Sequence of chain 2.A:
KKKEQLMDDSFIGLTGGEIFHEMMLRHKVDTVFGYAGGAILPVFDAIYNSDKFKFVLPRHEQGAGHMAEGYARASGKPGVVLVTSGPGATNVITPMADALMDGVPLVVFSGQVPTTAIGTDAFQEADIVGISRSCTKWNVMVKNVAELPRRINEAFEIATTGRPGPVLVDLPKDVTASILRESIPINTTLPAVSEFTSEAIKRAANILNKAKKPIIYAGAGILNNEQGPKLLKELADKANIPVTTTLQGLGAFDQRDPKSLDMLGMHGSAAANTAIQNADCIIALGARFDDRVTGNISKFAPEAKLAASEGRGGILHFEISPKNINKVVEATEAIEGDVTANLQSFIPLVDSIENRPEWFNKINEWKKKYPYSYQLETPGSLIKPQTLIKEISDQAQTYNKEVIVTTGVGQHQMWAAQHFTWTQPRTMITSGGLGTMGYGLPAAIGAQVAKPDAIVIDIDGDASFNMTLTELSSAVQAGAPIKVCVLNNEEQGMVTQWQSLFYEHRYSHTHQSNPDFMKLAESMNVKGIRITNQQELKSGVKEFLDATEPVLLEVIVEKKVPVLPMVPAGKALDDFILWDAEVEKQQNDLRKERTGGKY

A small-molecule ligand and the protein it binds are described below.
Small molecule (SMILES): C/C(NCc1cnc(C)nc1N)=C(/S)CCO[P](=O)([O-])O[P](=O)([O-])O

Sequence of chain 3.A:
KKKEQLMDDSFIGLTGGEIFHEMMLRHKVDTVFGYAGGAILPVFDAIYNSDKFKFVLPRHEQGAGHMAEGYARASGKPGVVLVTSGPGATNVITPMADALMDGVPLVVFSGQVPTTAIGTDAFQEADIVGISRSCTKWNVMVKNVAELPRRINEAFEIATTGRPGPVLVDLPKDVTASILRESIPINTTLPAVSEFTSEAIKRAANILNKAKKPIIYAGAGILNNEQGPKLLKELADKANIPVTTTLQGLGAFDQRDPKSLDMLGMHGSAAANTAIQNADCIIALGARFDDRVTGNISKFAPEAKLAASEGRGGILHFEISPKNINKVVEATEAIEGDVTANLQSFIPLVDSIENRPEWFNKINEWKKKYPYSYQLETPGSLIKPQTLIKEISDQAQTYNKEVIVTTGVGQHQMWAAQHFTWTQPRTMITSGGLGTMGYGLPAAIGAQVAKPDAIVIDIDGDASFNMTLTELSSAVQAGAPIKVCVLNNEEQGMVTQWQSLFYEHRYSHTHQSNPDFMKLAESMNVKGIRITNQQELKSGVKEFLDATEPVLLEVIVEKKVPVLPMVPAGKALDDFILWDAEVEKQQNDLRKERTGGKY

Binding-site contacts:
Ligand atom O7 contacts residue GLN575 of chain 2.A at 3.4 Å.
Ligand atom PB contacts residue MG1 of chain 2.C at 3.4 Å.
Ligand atom C4 contacts residue VAL578 of chain 2.A at 3.5 Å (hydrophobic).
Ligand atom O1A contacts residue ASP545 of chain 2.A at 2.8 Å (salt-bridge).
Ligand atom C6' contacts residue GLU134 of chain 3.A at 3.3 Å.
Ligand atom O2A contacts residue SER547 of chain 2.A at 2.7 Å (h-bond).
Ligand atom O3B contacts residue ASN572 of chain 2.A at 3.1 Å (h-bond).
Ligand atom N4' contacts residue GLY518 of chain 2.A at 2.9 Å (h-bond).
Ligand atom N1' contacts residue GLU134 of chain 3.A at 2.6 Å (salt-bridge).
Ligand atom O3A contacts residue HIS495 of chain 2.A at 3.1 Å (h-bond).
Ligand atom C7 contacts residue VAL492 of chain 2.A at 3.2 Å (hydrophobic).
Ligand atom CM4 contacts residue ALA109 of chain 3.A at 3.3 Å (hydrophobic).
Ligand atom O2B contacts residue GLN494 of chain 2.A at 3.3 Å (h-bond).
Ligand atom O1A contacts residue MG1 of chain 2.C at 2.1 Å.
Ligand atom O1B contacts residue GLY493 of chain 2.A at 3.5 Å.
Ligand atom O1A contacts residue GLU574 of chain 2.A at 3.1 Å (salt-bridge).
Ligand atom C4' contacts residue MET520 of chain 2.A at 3.5 Å (hydrophobic).
Ligand atom PA contacts residue MG1 of chain 2.C at 3.3 Å.
Ligand atom O1A contacts residue ALA546 of chain 2.A at 3.0 Å (h-bond).
Ligand atom C7' contacts residue CO21 of chain 2.G at 3.3 Å.
Ligand atom O3B contacts residue GLY576 of chain 2.A at 2.8 Å (h-bond).
Ligand atom C5' contacts residue MET520 of chain 2.A at 3.5 Å (hydrophobic).
Ligand atom O1B contacts residue GLN494 of chain 2.A at 2.7 Å (h-bond).
Ligand atom O3B contacts residue MG1 of chain 2.C at 2.2 Å.
Ligand atom O1B contacts residue MET577 of chain 2.A at 2.9 Å (h-bond).
Ligand atom CM4 contacts residue MET520 of chain 2.A at 3.5 Å (hydrophobic).
Ligand atom C4 contacts residue MET520 of chain 2.A at 3.3 Å (hydrophobic).
Ligand atom N3 contacts residue CO21 of chain 2.G at 2.7 Å (h-bond).
Ligand atom N4' contacts residue CO21 of chain 2.G at 2.4 Å (h-bond).
Ligand atom CM2 contacts residue ASN164 of chain 3.A at 3.4 Å.
Ligand atom N3' contacts residue MET520 of chain 2.A at 3.3 Å (h-bond).
Ligand atom CM2 contacts residue GLU134 of chain 3.A at 3.4 Å.
Ligand atom N3' contacts residue PRO160 of chain 3.A at 3.5 Å.
Ligand atom N4' contacts residue GLN197 of chain 3.A at 3.1 Å (h-bond).
Ligand atom O2B contacts residue HIS495 of chain 2.A at 3.0 Å (h-bond).
Ligand atom O3B contacts residue GLU574 of chain 2.A at 3.1 Å (salt-bridge).
Ligand atom O1B contacts residue GLY576 of chain 2.A at 3.3 Å (h-bond).
Ligand atom O2A contacts residue GLY544 of chain 2.A at 3.5 Å.
Ligand atom S1 contacts residue CO21 of chain 2.G at 3.0 Å (h-bond).
Ligand atom C6 contacts residue GLN575 of chain 2.A at 3.5 Å.